Binding-site contacts:
Ligand atom O2B contacts residue ARG310 of chain 1.C at 3.1 Å (salt-bridge).
Ligand atom PA contacts residue MG1 of chain 1.N at 3.3 Å.
Ligand atom O3B contacts residue MG1 of chain 1.M at 2.2 Å.
Ligand atom O3B contacts residue GLU232 of chain 1.C at 3.6 Å.
Ligand atom O1A contacts residue ASN224 of chain 1.C at 2.9 Å (h-bond).
Ligand atom C11 contacts residue PHE55 of chain 1.C at 3.3 Å (hydrophobic).
Ligand atom C2 contacts residue ASP82 of chain 1.C at 3.2 Å.
Ligand atom O3B contacts residue LYS231 of chain 1.C at 2.5 Å (salt-bridge).
Ligand atom O1B contacts residue SER228 of chain 1.C at 2.9 Å.
Ligand atom C10 contacts residue GLY182 of chain 1.C at 3.5 Å.
Ligand atom O2B contacts residue TYR311 of chain 1.C at 3.0 Å (h-bond).
Ligand atom O1 contacts residue ARG178 of chain 1.C at 3.1 Å (salt-bridge).
Ligand atom O2B contacts residue ASN224 of chain 1.C at 3.5 Å (h-bond).
Ligand atom O3B contacts residue ARG310 of chain 1.C at 3.1 Å (salt-bridge).
Ligand atom PB contacts residue MG1 of chain 1.O at 2.8 Å.
Ligand atom C4 contacts residue TYR152 of chain 1.C at 3.6 Å (hydrophobic).
Ligand atom O1B contacts residue ASN224 of chain 1.C at 3.0 Å (h-bond).
Ligand atom O1A contacts residue MG1 of chain 1.O at 2.2 Å.
Ligand atom C3 contacts residue GLY182 of chain 1.C at 3.4 Å.
Ligand atom O3A contacts residue MG1 of chain 1.O at 3.2 Å.
Ligand atom O1B contacts residue GLU232 of chain 1.C at 3.4 Å (salt-bridge).
Ligand atom C14 contacts residue ILE220 of chain 1.C at 3.4 Å (hydrophobic).
Ligand atom O1A contacts residue ARG178 of chain 1.C at 3.1 Å (salt-bridge).
Ligand atom O2A contacts residue ASP82 of chain 1.C at 2.9 Å (salt-bridge).
Ligand atom C9 contacts residue PHE55 of chain 1.C at 3.6 Å (hydrophobic).
Ligand atom O1B contacts residue TYR311 of chain 1.C at 3.2 Å.
Ligand atom C5 contacts residue PHE79 of chain 1.C at 3.6 Å (hydrophobic).
Ligand atom O2A contacts residue MG1 of chain 1.M at 2.1 Å.
Ligand atom PA contacts residue MG1 of chain 1.M at 2.9 Å.
Ligand atom O1A contacts residue GLU232 of chain 1.C at 3.1 Å (salt-bridge).
Ligand atom O1B contacts residue MG1 of chain 1.O at 2.2 Å.
Ligand atom O3A contacts residue MG1 of chain 1.M at 3.0 Å.
Ligand atom O2A contacts residue GLU87 of chain 1.C at 2.4 Å (salt-bridge).
Ligand atom C4 contacts residue ALA183 of chain 1.C at 3.6 Å (hydrophobic).
Ligand atom PB contacts residue MG1 of chain 1.M at 3.0 Å.
Ligand atom C15 contacts residue ASN224 of chain 1.C at 3.5 Å.
Ligand atom O1B contacts residue LYS231 of chain 1.C at 3.5 Å.
Ligand atom O2A contacts residue MG1 of chain 1.N at 1.9 Å.
Ligand atom PA contacts residue MG1 of chain 1.O at 3.4 Å.
Ligand atom PB contacts residue GLU232 of chain 1.C at 3.6 Å.

This small molecule binds to this protein.
Small molecule (SMILES): CC(C)=CCC/C(C)=C/CC[C@H](C)CCOP(=O)(O)OP(=O)(O)O

Sequence of chain 1.C:
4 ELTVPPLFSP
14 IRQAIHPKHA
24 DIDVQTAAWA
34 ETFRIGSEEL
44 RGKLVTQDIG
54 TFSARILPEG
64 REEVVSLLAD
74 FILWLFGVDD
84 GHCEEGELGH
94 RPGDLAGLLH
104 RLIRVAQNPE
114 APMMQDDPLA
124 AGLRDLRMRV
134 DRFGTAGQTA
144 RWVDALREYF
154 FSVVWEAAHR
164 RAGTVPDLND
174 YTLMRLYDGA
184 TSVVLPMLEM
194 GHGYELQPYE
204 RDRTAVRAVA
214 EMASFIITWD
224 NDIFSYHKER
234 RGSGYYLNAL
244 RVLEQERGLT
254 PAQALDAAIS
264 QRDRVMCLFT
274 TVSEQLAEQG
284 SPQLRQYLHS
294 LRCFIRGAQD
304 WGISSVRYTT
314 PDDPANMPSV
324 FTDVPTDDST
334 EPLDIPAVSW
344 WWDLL